Binding-site contacts:
Ligand atom O3A contacts residue VAL611 of chain 1.D at 3.9 Å.
Ligand atom O2B contacts residue LYS613 of chain 1.D at 2.8 Å (salt-bridge).
Ligand atom C5 contacts residue VAL611 of chain 1.D at 3.7 Å (hydrophobic).
Ligand atom C5' contacts residue ARG805 of chain 1.D at 3.7 Å.
Ligand atom O2A contacts residue GLY612 of chain 1.D at 3.2 Å.
Ligand atom C2 contacts residue ARG571 of chain 1.D at 3.5 Å.
Ligand atom O2' contacts residue GLN768 of chain 1.D at 3.9 Å.
Ligand atom O2B contacts residue GLY612 of chain 1.D at 3.0 Å (h-bond).
Ligand atom C2 contacts residue ILE764 of chain 1.D at 3.7 Å (hydrophobic).
Ligand atom N7 contacts residue VAL611 of chain 1.D at 2.8 Å (h-bond).
Ligand atom O1B contacts residue THR614 of chain 1.D at 3.3 Å.
Ligand atom N6 contacts residue VAL572 of chain 1.D at 3.9 Å.
Ligand atom O1A contacts residue THR614 of chain 1.D at 3.2 Å (h-bond).
Ligand atom PB contacts residue GLY610 of chain 1.D at 3.9 Å.
Ligand atom O3A contacts residue GLY610 of chain 1.D at 3.4 Å.
Ligand atom N1 contacts residue ILE573 of chain 1.D at 3.0 Å (h-bond).
Ligand atom C8 contacts residue VAL611 of chain 1.D at 3.7 Å (hydrophobic).
Ligand atom N6 contacts residue ILE573 of chain 1.D at 2.5 Å (h-bond).
Ligand atom C2' contacts residue GLU615 of chain 1.D at 3.8 Å.
Ligand atom PA contacts residue THR614 of chain 1.D at 3.8 Å.
Ligand atom N7 contacts residue GLY612 of chain 1.D at 3.8 Å.
Ligand atom N1 contacts residue VAL572 of chain 1.D at 3.6 Å.
Ligand atom O2A contacts residue GLU615 of chain 1.D at 3.2 Å (salt-bridge).
Ligand atom PG contacts residue GLY610 of chain 1.D at 3.7 Å.
Ligand atom O3' contacts residue ARG808 of chain 1.D at 3.4 Å (salt-bridge).
Ligand atom O2A contacts residue LYS613 of chain 1.D at 3.5 Å (salt-bridge).
Ligand atom O3B contacts residue GLY610 of chain 1.D at 2.9 Å (h-bond).
Ligand atom S1G contacts residue ARG805 of chain 1.D at 3.6 Å.
Ligand atom O2' contacts residue GLU615 of chain 1.D at 3.6 Å.
Ligand atom O1A contacts residue ARG805 of chain 1.D at 3.7 Å.
Ligand atom O4' contacts residue ALA804 of chain 1.D at 3.5 Å (h-bond).
Ligand atom N1 contacts residue ARG571 of chain 1.D at 3.9 Å.
Ligand atom S1G contacts residue THR609 of chain 1.D at 3.7 Å.
Ligand atom O2B contacts residue VAL611 of chain 1.D at 3.5 Å (h-bond).
Ligand atom N6 contacts residue VAL611 of chain 1.D at 3.7 Å.
Ligand atom O2A contacts residue THR614 of chain 1.D at 3.3 Å (h-bond).
Ligand atom C4' contacts residue ALA804 of chain 1.D at 3.8 Å (hydrophobic).
Ligand atom C6 contacts residue ILE573 of chain 1.D at 3.6 Å (hydrophobic).
Ligand atom N1 contacts residue ILE764 of chain 1.D at 3.6 Å.
Ligand atom O3G contacts residue THR609 of chain 1.D at 3.5 Å.

Sequence of chain 1.D:
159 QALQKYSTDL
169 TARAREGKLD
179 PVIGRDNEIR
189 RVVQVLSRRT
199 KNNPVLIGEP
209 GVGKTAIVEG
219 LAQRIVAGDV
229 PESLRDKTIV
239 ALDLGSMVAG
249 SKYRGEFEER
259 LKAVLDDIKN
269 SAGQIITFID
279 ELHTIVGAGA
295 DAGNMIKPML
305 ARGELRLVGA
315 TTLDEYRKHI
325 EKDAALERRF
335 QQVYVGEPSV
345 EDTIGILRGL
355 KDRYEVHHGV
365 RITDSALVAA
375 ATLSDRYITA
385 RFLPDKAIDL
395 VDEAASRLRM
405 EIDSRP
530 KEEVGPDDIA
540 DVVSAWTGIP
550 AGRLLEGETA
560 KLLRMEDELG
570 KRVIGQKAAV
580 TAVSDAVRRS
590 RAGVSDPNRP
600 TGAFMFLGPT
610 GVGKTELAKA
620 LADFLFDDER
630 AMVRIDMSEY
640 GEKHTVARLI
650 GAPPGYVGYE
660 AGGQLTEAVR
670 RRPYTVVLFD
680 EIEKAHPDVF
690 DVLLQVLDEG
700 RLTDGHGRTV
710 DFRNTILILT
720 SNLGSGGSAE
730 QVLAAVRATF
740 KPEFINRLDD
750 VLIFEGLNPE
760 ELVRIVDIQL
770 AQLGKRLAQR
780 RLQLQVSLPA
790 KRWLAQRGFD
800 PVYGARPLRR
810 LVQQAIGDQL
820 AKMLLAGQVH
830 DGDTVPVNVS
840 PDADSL

A small-molecule ligand and the protein it binds are described below.
Small molecule (SMILES): Nc1ncnc2c1ncn2[C@@H]1O[C@H](COP(=O)(O)OP(=O)(O)OP(O)(O)=S)[C@@H](O)[C@H]1O